Sequence of chain 1.B:
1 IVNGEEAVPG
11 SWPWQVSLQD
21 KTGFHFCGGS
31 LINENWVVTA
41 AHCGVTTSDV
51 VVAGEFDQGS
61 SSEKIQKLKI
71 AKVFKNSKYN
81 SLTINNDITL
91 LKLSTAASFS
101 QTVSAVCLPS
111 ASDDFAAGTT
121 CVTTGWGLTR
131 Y

The protein below binds the small molecule below.
Small molecule (SMILES): CC(=O)N[C@H](Cc1ccc(Cl)cc1)[B-](O)(O)O

Binding-site contacts:
Ligand atom B contacts residue SER47 of chain 1.C at 1.5 Å.
Ligand atom C6 contacts residue TRP67 of chain 1.C at 4.0 Å (hydrophobic).
Ligand atom O contacts residue TRP67 of chain 1.C at 3.9 Å.
Ligand atom N contacts residue HIS42 of chain 1.B at 3.4 Å (h-bond).
Ligand atom C2 contacts residue MET44 of chain 1.C at 4.1 Å (hydrophobic).
Ligand atom C1 contacts residue SER47 of chain 1.C at 3.9 Å.
Ligand atom CL4 contacts residue TRP67 of chain 1.C at 4.0 Å.
Ligand atom C4 contacts residue GLY68 of chain 1.C at 3.6 Å.
Ligand atom C2 contacts residue CYS43 of chain 1.C at 4.2 Å (hydrophobic).
Ligand atom C1 contacts residue CYS43 of chain 1.C at 3.9 Å (hydrophobic).
Ligand atom C6 contacts residue CYS43 of chain 1.C at 4.0 Å (hydrophobic).
Ligand atom C8 contacts residue SER66 of chain 1.C at 3.5 Å.
Ligand atom C5 contacts residue SER42 of chain 1.C at 3.9 Å.
Ligand atom N contacts residue SER47 of chain 1.C at 3.7 Å.
Ligand atom C6 contacts residue VAL65 of chain 1.C at 3.6 Å (hydrophobic).
Ligand atom O contacts residue HIS42 of chain 1.B at 3.5 Å (h-bond).
Ligand atom C7 contacts residue MET44 of chain 1.C at 4.1 Å (hydrophobic).
Ligand atom C7 contacts residue CYS43 of chain 1.C at 3.8 Å (hydrophobic).
Ligand atom C8 contacts residue SER47 of chain 1.C at 2.5 Å.
Ligand atom O1B contacts residue HIS42 of chain 1.B at 2.5 Å (h-bond).
Ligand atom C3 contacts residue GLY68 of chain 1.C at 3.8 Å.
Ligand atom B contacts residue SER66 of chain 1.C at 3.8 Å.
Ligand atom CL4 contacts residue SER41 of chain 1.C at 3.7 Å.
Ligand atom C5 contacts residue GLY68 of chain 1.C at 4.0 Å.
Ligand atom C7 contacts residue SER47 of chain 1.C at 2.6 Å.
Ligand atom C4 contacts residue SER42 of chain 1.C at 3.8 Å.
Ligand atom O contacts residue SER66 of chain 1.C at 3.3 Å (h-bond).
Ligand atom C3 contacts residue SER69 of chain 1.C at 3.7 Å.
Ligand atom C5 contacts residue TRP67 of chain 1.C at 3.7 Å (hydrophobic).
Ligand atom CL4 contacts residue GLY68 of chain 1.C at 3.4 Å.
Ligand atom C5 contacts residue CYS43 of chain 1.C at 4.2 Å (hydrophobic).
Ligand atom O1B contacts residue SER47 of chain 1.C at 2.2 Å (h-bond).
Ligand atom CL4 contacts residue SER42 of chain 1.C at 3.5 Å.
Ligand atom C5 contacts residue VAL65 of chain 1.C at 4.1 Å (hydrophobic).
Ligand atom CL4 contacts residue SER69 of chain 1.C at 3.5 Å.
Ligand atom C contacts residue HIS42 of chain 1.B at 3.5 Å.
Ligand atom C8 contacts residue HIS42 of chain 1.B at 2.9 Å.
Ligand atom C4 contacts residue TRP67 of chain 1.C at 3.7 Å (hydrophobic).
Ligand atom C7 contacts residue HIS42 of chain 1.B at 4.1 Å.
Ligand atom B contacts residue HIS42 of chain 1.B at 1.7 Å.

Sequence of chain 1.C:
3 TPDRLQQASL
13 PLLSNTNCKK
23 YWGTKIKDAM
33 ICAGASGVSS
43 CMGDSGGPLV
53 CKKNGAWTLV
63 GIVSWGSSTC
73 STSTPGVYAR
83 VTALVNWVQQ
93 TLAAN